Sequence of chain 1.A:
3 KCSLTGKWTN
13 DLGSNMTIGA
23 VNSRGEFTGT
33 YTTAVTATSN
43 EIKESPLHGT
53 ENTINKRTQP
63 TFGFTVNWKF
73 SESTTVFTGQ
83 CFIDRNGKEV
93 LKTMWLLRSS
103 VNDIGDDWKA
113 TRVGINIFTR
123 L

The protein below binds the small molecule below.
Small molecule (SMILES): O=C(O)CCC[C@@H]1SC[C@@H]2NC(=O)N[C@@H]21

Sequence of chain 2.A:
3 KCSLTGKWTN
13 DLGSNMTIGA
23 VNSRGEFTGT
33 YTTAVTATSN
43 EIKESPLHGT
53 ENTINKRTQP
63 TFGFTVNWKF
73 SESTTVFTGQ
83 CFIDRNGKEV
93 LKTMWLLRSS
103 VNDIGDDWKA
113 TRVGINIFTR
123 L

Binding-site contacts:
Ligand atom N5 contacts residue VAL37 of chain 1.A at 3.5 Å.
Ligand atom C6 contacts residue TRP110 of chain 2.A at 3.5 Å (hydrophobic).
Ligand atom O17 contacts residue THR38 of chain 1.A at 2.5 Å (h-bond).
Ligand atom C1 contacts residue THR35 of chain 1.A at 3.7 Å.
Ligand atom O11 contacts residue TYR33 of chain 1.A at 2.8 Å (h-bond).
Ligand atom C12 contacts residue VAL37 of chain 1.A at 3.7 Å (hydrophobic).
Ligand atom C1 contacts residue ASN118 of chain 1.A at 3.8 Å.
Ligand atom C8 contacts residue TRP97 of chain 1.A at 3.3 Å (hydrophobic).
Ligand atom N2 contacts residue ASN118 of chain 1.A at 2.8 Å (h-bond).
Ligand atom C4 contacts residue VAL37 of chain 1.A at 3.8 Å (hydrophobic).
Ligand atom O16 contacts residue ALA39 of chain 1.A at 2.9 Å (h-bond).
Ligand atom C4 contacts residue THR35 of chain 1.A at 4.0 Å.
Ligand atom O11 contacts residue THR35 of chain 1.A at 3.8 Å.
Ligand atom N5 contacts residue LEU14 of chain 1.A at 3.9 Å.
Ligand atom C14 contacts residue TRP70 of chain 1.A at 3.8 Å (hydrophobic).
Ligand atom C4 contacts residue TRP110 of chain 2.A at 3.5 Å (hydrophobic).
Ligand atom S7 contacts residue THR77 of chain 1.A at 3.5 Å (h-bond).
Ligand atom C3 contacts residue TRP110 of chain 2.A at 3.9 Å (hydrophobic).
Ligand atom O16 contacts residue THR38 of chain 1.A at 3.4 Å.
Ligand atom C13 contacts residue TRP70 of chain 1.A at 3.5 Å (hydrophobic).
Ligand atom O17 contacts residue PHE72 of chain 1.A at 3.3 Å.
Ligand atom N5 contacts residue THR35 of chain 1.A at 2.9 Å (h-bond).
Ligand atom C15 contacts residue ALA39 of chain 1.A at 3.6 Å (hydrophobic).
Ligand atom N2 contacts residue LEU14 of chain 1.A at 3.7 Å.
Ligand atom C1 contacts residue TYR33 of chain 1.A at 3.6 Å (hydrophobic).
Ligand atom C12 contacts residue TRP70 of chain 1.A at 3.8 Å (hydrophobic).
Ligand atom O17 contacts residue ALA39 of chain 1.A at 3.6 Å.
Ligand atom C15 contacts residue THR38 of chain 1.A at 3.2 Å.
Ligand atom O16 contacts residue TRP110 of chain 2.A at 3.6 Å.
Ligand atom C1 contacts residue SER16 of chain 1.A at 3.6 Å.
Ligand atom S7 contacts residue TRP70 of chain 1.A at 3.7 Å.
Ligand atom C3 contacts residue LEU14 of chain 1.A at 3.9 Å (hydrophobic).
Ligand atom O11 contacts residue ASN12 of chain 1.A at 3.2 Å (h-bond).
Ligand atom C3 contacts residue ASN118 of chain 1.A at 3.7 Å.
Ligand atom O11 contacts residue SER16 of chain 1.A at 2.7 Å (h-bond).
Ligand atom C1 contacts residue LEU14 of chain 1.A at 3.6 Å (hydrophobic).
Ligand atom C12 contacts residue THR35 of chain 1.A at 3.6 Å.
Ligand atom O11 contacts residue ASN118 of chain 1.A at 3.9 Å.
Ligand atom C3 contacts residue TRP97 of chain 1.A at 3.9 Å (hydrophobic).
Ligand atom C14 contacts residue PHE72 of chain 1.A at 3.6 Å (hydrophobic).